This protein binds this small molecule.
Small molecule (SMILES): CC(=O)N[C@H]1[C@H](O[C@H]2[C@H](O)[C@@H](NC(C)=O)CO[C@@H]2CO)O[C@H](CO)[C@@H](O)[C@@H]1O

Binding-site contacts:
Ligand atom C4 contacts residue ASN633 of chain 1.B at 4.2 Å.
Ligand atom C3 contacts residue ASN633 of chain 1.B at 3.6 Å.
Ligand atom C2 contacts residue ASN633 of chain 1.B at 2.4 Å.
Ligand atom N2 contacts residue ASN633 of chain 1.B at 2.7 Å (h-bond).
Ligand atom C7 contacts residue ASN633 of chain 1.B at 3.3 Å.
Ligand atom C1 contacts residue ASN661 of chain 1.B at 4.4 Å.
Ligand atom C8 contacts residue ASN633 of chain 1.B at 4.3 Å.
Ligand atom C1 contacts residue ASN633 of chain 1.B at 1.4 Å.
Ligand atom C5 contacts residue ASN633 of chain 1.B at 3.7 Å.
Ligand atom O7 contacts residue ASN633 of chain 1.B at 3.5 Å (h-bond).
Ligand atom C6 contacts residue ASN633 of chain 1.B at 4.3 Å.
Ligand atom O5 contacts residue CYS634 of chain 1.B at 4.3 Å.
Ligand atom O6 contacts residue ASN633 of chain 1.B at 4.1 Å.
Ligand atom O5 contacts residue ASN633 of chain 1.B at 2.5 Å (h-bond).

Sequence of chain 1.B:
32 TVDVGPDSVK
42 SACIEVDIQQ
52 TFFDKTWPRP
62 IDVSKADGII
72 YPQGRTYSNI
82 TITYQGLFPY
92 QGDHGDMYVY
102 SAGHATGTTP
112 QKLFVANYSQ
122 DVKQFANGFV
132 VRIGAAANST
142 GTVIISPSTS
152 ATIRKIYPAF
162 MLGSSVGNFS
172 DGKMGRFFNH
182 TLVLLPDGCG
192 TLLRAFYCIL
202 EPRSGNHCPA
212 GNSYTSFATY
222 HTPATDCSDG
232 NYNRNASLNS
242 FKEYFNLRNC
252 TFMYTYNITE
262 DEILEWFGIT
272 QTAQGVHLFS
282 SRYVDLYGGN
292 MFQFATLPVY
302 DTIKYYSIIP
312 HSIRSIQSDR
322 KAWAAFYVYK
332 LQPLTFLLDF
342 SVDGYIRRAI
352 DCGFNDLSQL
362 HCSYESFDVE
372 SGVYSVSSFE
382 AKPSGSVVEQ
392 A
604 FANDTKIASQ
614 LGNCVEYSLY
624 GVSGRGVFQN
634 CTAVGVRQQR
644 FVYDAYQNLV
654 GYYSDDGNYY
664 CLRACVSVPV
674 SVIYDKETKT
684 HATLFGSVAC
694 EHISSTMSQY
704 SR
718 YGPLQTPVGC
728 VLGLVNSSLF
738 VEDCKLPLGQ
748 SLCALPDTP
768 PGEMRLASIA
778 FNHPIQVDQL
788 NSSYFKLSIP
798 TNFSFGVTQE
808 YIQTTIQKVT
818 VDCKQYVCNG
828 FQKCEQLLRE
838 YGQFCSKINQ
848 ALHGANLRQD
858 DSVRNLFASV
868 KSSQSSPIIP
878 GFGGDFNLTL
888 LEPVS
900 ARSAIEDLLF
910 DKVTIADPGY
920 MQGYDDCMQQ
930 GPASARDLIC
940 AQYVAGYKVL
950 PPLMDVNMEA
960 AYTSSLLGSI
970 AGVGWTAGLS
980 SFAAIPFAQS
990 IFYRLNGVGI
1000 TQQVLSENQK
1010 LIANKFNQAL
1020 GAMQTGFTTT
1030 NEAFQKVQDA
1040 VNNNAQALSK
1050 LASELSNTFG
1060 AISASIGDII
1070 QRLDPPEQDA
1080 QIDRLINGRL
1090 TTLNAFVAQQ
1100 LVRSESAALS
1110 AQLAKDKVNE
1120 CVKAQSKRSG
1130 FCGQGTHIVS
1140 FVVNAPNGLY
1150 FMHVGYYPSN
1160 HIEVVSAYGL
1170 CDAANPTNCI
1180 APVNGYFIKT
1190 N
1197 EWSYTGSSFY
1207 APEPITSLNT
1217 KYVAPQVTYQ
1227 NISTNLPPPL